This protein binds this small molecule.
Small molecule (SMILES): CC(=O)N[C@@H]1[C@@H](O)[C@H](O)[C@@H](CO)O[C@H]1O

Sequence of chain 1.B:
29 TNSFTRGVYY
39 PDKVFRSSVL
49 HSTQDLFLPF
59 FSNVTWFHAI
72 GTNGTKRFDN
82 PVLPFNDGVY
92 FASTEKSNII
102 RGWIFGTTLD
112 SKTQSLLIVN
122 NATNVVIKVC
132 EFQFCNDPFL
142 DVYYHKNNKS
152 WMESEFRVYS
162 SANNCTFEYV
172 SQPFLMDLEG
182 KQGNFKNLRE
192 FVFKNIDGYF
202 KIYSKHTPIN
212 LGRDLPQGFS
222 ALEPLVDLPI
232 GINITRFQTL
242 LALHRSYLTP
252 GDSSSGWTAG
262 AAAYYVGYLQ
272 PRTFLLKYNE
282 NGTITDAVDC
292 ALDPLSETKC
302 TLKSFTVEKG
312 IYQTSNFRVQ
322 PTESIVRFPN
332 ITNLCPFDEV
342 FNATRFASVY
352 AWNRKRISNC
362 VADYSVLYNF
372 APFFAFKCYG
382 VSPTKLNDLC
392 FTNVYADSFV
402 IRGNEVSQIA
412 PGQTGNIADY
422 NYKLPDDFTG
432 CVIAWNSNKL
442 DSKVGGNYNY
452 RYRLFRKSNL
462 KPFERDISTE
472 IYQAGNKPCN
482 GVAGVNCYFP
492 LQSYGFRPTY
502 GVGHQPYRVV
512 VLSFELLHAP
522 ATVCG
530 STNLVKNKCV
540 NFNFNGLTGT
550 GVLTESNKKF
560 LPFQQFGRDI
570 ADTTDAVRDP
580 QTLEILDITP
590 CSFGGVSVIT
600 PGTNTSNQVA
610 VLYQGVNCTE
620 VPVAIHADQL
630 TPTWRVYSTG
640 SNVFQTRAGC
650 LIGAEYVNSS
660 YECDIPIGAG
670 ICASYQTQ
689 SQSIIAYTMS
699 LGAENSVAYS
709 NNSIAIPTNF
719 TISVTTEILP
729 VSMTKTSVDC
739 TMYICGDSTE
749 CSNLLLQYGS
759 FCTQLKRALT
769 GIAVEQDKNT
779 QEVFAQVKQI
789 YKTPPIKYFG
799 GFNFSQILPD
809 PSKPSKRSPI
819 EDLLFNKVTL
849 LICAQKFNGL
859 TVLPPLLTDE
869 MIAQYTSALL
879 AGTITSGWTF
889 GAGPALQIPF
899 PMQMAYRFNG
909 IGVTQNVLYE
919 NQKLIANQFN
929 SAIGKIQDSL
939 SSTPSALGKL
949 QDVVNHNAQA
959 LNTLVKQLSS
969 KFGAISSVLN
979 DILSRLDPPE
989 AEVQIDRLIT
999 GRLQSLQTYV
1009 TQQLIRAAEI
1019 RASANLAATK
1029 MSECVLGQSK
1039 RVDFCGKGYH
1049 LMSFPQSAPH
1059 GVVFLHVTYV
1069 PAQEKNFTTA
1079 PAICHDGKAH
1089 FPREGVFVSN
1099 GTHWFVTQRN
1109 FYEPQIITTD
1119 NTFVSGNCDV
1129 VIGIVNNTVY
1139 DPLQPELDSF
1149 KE

Binding-site contacts:
Ligand atom C5 contacts residue LYS113 of chain 1.B at 4.2 Å.
Ligand atom C2 contacts residue ASN165 of chain 1.B at 4.0 Å.
Ligand atom O5 contacts residue LYS113 of chain 1.B at 3.4 Å (salt-bridge).
Ligand atom C1 contacts residue LYS113 of chain 1.B at 4.3 Å.
Ligand atom C7 contacts residue ASN164 of chain 1.B at 3.3 Å.
Ligand atom N2 contacts residue ASN164 of chain 1.B at 2.9 Å (h-bond).
Ligand atom C3 contacts residue ASN164 of chain 1.B at 3.8 Å.
Ligand atom C2 contacts residue GLU132 of chain 1.B at 4.5 Å.
Ligand atom C5 contacts residue ASN164 of chain 1.B at 3.6 Å.
Ligand atom O5 contacts residue GLN115 of chain 1.B at 3.3 Å (h-bond).
Ligand atom C3 contacts residue GLN115 of chain 1.B at 4.3 Å.
Ligand atom C3 contacts residue ASN165 of chain 1.B at 4.4 Å.
Ligand atom C2 contacts residue GLN115 of chain 1.B at 4.3 Å.
Ligand atom C1 contacts residue GLU132 of chain 1.B at 3.3 Å.
Ligand atom C1 contacts residue GLN115 of chain 1.B at 3.6 Å.
Ligand atom C5 contacts residue GLN115 of chain 1.B at 3.4 Å.
Ligand atom O7 contacts residue ASN165 of chain 1.B at 2.9 Å (h-bond).
Ligand atom C8 contacts residue ASN164 of chain 1.B at 3.8 Å.
Ligand atom O5 contacts residue ASN164 of chain 1.B at 2.4 Å (h-bond).
Ligand atom O5 contacts residue GLU132 of chain 1.B at 3.1 Å (salt-bridge).
Ligand atom O7 contacts residue ASN164 of chain 1.B at 3.4 Å.
Ligand atom C6 contacts residue THR114 of chain 1.B at 4.0 Å.
Ligand atom O6 contacts residue GLN115 of chain 1.B at 2.8 Å (h-bond).
Ligand atom N2 contacts residue ASN165 of chain 1.B at 3.1 Å (h-bond).
Ligand atom C1 contacts residue ASN165 of chain 1.B at 4.1 Å.
Ligand atom O6 contacts residue THR114 of chain 1.B at 3.6 Å.
Ligand atom C2 contacts residue ASN164 of chain 1.B at 2.5 Å.
Ligand atom C4 contacts residue GLN115 of chain 1.B at 4.4 Å.
Ligand atom O6 contacts residue ILE233 of chain 1.B at 4.5 Å.
Ligand atom C6 contacts residue LYS113 of chain 1.B at 4.0 Å.
Ligand atom C7 contacts residue ASN165 of chain 1.B at 3.3 Å.
Ligand atom C4 contacts residue ASN164 of chain 1.B at 4.2 Å.
Ligand atom C6 contacts residue GLN115 of chain 1.B at 3.7 Å.
Ligand atom N2 contacts residue GLN115 of chain 1.B at 4.4 Å.
Ligand atom O5 contacts residue THR114 of chain 1.B at 4.0 Å.
Ligand atom C1 contacts residue ASN164 of chain 1.B at 1.4 Å.